Binding-site contacts:
Ligand atom CB contacts residue PHE65 of chain 1.D at 4.4 Å (hydrophobic).
Ligand atom CG contacts residue TYR157 of chain 1.C at 3.5 Å (hydrophobic).
Ligand atom CD contacts residue PHE200 of chain 1.C at 4.3 Å (hydrophobic).
Ligand atom CD contacts residue TYR97 of chain 1.C at 3.4 Å (hydrophobic).
Ligand atom O contacts residue THR202 of chain 1.C at 2.9 Å (h-bond).
Ligand atom CD contacts residue TYR157 of chain 1.C at 3.2 Å (hydrophobic).
Ligand atom CD contacts residue PHE65 of chain 1.D at 4.1 Å (hydrophobic).
Ligand atom C contacts residue PHE65 of chain 1.D at 3.7 Å (hydrophobic).
Ligand atom C contacts residue THR202 of chain 1.C at 3.6 Å.
Ligand atom CD contacts residue SER156 of chain 1.C at 4.2 Å.
Ligand atom OXT contacts residue THR202 of chain 1.C at 4.1 Å.
Ligand atom OXT contacts residue TYR157 of chain 1.C at 4.0 Å.
Ligand atom C contacts residue THR130 of chain 1.D at 3.7 Å.
Ligand atom CG contacts residue THR202 of chain 1.C at 4.3 Å.
Ligand atom CD contacts residue TYR205 of chain 1.C at 4.4 Å (hydrophobic).
Ligand atom OXT contacts residue ARG67 of chain 1.D at 3.1 Å (salt-bridge).
Ligand atom OXT contacts residue THR130 of chain 1.D at 2.8 Å (h-bond).
Ligand atom CG contacts residue LEU118 of chain 1.D at 3.8 Å (hydrophobic).
Ligand atom CB contacts residue TYR205 of chain 1.C at 3.7 Å (hydrophobic).
Ligand atom CD contacts residue GLU155 of chain 1.C at 4.1 Å.
Ligand atom O contacts residue PHE200 of chain 1.C at 4.0 Å.
Ligand atom OXT contacts residue PHE65 of chain 1.D at 3.7 Å.
Ligand atom N contacts residue TYR157 of chain 1.C at 3.2 Å (h-bond).
Ligand atom C contacts residue ARG67 of chain 1.D at 3.7 Å.
Ligand atom CB contacts residue THR202 of chain 1.C at 3.9 Å.
Ligand atom O contacts residue ARG67 of chain 1.D at 3.2 Å (salt-bridge).
Ligand atom N contacts residue SER156 of chain 1.C at 3.1 Å (h-bond).
Ligand atom CB contacts residue TYR157 of chain 1.C at 3.4 Å (hydrophobic).
Ligand atom N contacts residue TYR205 of chain 1.C at 3.5 Å.
Ligand atom C contacts residue TYR157 of chain 1.C at 4.3 Å (hydrophobic).
Ligand atom CB contacts residue PHE200 of chain 1.C at 4.2 Å (hydrophobic).
Ligand atom CB contacts residue LEU118 of chain 1.D at 4.1 Å (hydrophobic).
Ligand atom CG contacts residue PHE65 of chain 1.D at 4.0 Å (hydrophobic).
Ligand atom C contacts residue LEU118 of chain 1.D at 4.2 Å (hydrophobic).
Ligand atom N contacts residue TYR97 of chain 1.C at 3.5 Å (h-bond).
Ligand atom CG contacts residue THR130 of chain 1.D at 3.8 Å.
Ligand atom OXT contacts residue LEU118 of chain 1.D at 4.3 Å.
Ligand atom O contacts residue PHE65 of chain 1.D at 3.7 Å.
Ligand atom N contacts residue PHE200 of chain 1.C at 4.2 Å.
Ligand atom N contacts residue GLU155 of chain 1.C at 3.1 Å (salt-bridge).

Sequence of chain 1.C:
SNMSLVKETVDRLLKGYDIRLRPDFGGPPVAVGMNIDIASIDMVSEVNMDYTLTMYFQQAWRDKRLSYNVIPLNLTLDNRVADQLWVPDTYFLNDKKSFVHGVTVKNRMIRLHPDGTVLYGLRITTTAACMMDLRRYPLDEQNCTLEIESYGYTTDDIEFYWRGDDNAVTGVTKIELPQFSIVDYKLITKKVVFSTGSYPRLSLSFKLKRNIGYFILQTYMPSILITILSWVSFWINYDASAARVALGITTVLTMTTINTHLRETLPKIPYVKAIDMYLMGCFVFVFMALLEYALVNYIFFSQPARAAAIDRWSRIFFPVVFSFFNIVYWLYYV

The small molecule below binds the protein below.
Small molecule (SMILES): NCCCC(=O)O

Sequence of chain 1.D:
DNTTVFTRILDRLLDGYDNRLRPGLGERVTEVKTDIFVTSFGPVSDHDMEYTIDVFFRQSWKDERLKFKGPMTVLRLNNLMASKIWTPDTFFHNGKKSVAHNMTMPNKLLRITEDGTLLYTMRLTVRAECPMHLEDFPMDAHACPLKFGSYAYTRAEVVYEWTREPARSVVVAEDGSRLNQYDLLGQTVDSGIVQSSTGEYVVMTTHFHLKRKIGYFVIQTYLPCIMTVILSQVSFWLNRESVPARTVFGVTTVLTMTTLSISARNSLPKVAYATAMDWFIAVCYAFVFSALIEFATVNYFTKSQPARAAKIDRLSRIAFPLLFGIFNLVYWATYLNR